Sequence of chain 1.B:
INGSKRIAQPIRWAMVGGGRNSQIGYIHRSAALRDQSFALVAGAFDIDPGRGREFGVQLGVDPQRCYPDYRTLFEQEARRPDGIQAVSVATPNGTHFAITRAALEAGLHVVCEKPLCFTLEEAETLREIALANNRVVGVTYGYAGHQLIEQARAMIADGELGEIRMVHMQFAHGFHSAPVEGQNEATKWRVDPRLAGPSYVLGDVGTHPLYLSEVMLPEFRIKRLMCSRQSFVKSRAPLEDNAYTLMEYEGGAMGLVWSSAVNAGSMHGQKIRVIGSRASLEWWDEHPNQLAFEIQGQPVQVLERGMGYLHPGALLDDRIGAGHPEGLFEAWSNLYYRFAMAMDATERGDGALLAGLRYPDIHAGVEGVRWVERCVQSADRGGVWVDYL

Binding-site contacts:
Ligand atom O5 contacts residue ASP205 of chain 1.B at 2.9 Å (salt-bridge).
Ligand atom C2 contacts residue PHE172 of chain 1.B at 4.0 Å (hydrophobic).
Ligand atom C5 contacts residue ASP205 of chain 1.B at 3.5 Å.
Ligand atom C3 contacts residue HIS209 of chain 1.B at 3.8 Å.
Ligand atom O2 contacts residue HIS325 of chain 1.A at 2.5 Å (h-bond).
Ligand atom C5 contacts residue LYS115 of chain 1.B at 4.0 Å.
Ligand atom O2 contacts residue NAI1 of chain 1.D at 3.4 Å.
Ligand atom O3 contacts residue HIS209 of chain 1.B at 3.5 Å (h-bond).
Ligand atom C2 contacts residue HIS269 of chain 1.B at 4.1 Å.
Ligand atom O4 contacts residue ASP205 of chain 1.B at 3.1 Å (salt-bridge).
Ligand atom O5 contacts residue ARG191 of chain 1.B at 3.0 Å (salt-bridge).
Ligand atom C2 contacts residue HIS325 of chain 1.A at 3.4 Å.
Ligand atom C2 contacts residue NAI1 of chain 1.D at 4.1 Å.
Ligand atom O3 contacts residue NAI1 of chain 1.D at 2.9 Å (h-bond).
Ligand atom C2 contacts residue TYR144 of chain 1.B at 4.1 Å (hydrophobic).
Ligand atom O5 contacts residue LYS115 of chain 1.B at 3.4 Å (salt-bridge).
Ligand atom O5 contacts residue NAI1 of chain 1.D at 3.2 Å.
Ligand atom C3 contacts residue NAI1 of chain 1.D at 3.8 Å.
Ligand atom C1 contacts residue VAL206 of chain 1.B at 4.2 Å (hydrophobic).
Ligand atom O6 contacts residue ARG191 of chain 1.B at 3.3 Å (salt-bridge).
Ligand atom O3 contacts residue HIS325 of chain 1.A at 3.9 Å.
Ligand atom C5 contacts residue NAI1 of chain 1.D at 3.6 Å.
Ligand atom O3 contacts residue TYR144 of chain 1.B at 2.6 Å (h-bond).
Ligand atom O4 contacts residue HIS209 of chain 1.B at 2.5 Å (h-bond).
Ligand atom C1 contacts residue ASP205 of chain 1.B at 4.3 Å.
Ligand atom O2 contacts residue TYR144 of chain 1.B at 4.3 Å.
Ligand atom C5 contacts residue ARG191 of chain 1.B at 4.0 Å.
Ligand atom C3 contacts residue PHE172 of chain 1.B at 3.9 Å (hydrophobic).
Ligand atom C4 contacts residue HIS209 of chain 1.B at 3.6 Å.
Ligand atom O3 contacts residue PHE172 of chain 1.B at 4.0 Å.
Ligand atom O4 contacts residue LYS115 of chain 1.B at 2.8 Å (salt-bridge).
Ligand atom C4 contacts residue NAI1 of chain 1.D at 2.9 Å.
Ligand atom C6 contacts residue ARG191 of chain 1.B at 3.9 Å.
Ligand atom C6 contacts residue ASP205 of chain 1.B at 3.8 Å.
Ligand atom C4 contacts residue LYS115 of chain 1.B at 3.9 Å.
Ligand atom C4 contacts residue ASP205 of chain 1.B at 3.8 Å.
Ligand atom C3 contacts residue TYR144 of chain 1.B at 3.8 Å (hydrophobic).
Ligand atom C6 contacts residue NAI1 of chain 1.D at 3.7 Å.
Ligand atom O4 contacts residue NAI1 of chain 1.D at 3.2 Å.
Ligand atom O6 contacts residue ASP205 of chain 1.B at 3.0 Å (salt-bridge).

This small molecule binds to this protein.
Small molecule (SMILES): OC1C(O)C(O)C(O)C(O)C1O

Sequence of chain 1.A:
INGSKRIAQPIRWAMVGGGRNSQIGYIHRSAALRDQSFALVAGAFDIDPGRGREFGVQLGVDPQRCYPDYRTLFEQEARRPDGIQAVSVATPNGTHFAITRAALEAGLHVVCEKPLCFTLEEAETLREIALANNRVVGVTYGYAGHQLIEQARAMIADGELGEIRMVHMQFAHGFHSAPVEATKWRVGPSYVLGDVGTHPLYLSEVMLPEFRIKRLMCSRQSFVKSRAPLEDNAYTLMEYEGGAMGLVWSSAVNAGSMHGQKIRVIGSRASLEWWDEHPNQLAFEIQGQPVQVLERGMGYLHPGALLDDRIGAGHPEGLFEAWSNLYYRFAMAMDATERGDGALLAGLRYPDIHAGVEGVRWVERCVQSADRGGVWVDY